A small-molecule ligand and the protein it binds are described below.
Small molecule (SMILES): COc1ccc(C2=NN(C3CCCCCC3)C(=O)[C@@H]3CC=CC[C@H]23)cc1C#CC(=O)NCc1ccco1

Sequence of chain 1.A:
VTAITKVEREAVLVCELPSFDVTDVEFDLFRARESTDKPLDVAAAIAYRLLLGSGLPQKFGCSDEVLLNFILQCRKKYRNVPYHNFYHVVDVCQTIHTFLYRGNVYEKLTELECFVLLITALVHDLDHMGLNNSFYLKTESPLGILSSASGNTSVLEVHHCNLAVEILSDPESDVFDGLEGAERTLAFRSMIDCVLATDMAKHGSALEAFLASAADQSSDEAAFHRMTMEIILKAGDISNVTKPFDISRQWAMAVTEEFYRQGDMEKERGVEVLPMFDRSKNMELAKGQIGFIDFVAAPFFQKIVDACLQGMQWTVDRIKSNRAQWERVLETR

Binding-site contacts:
Ligand atom C29 contacts residue ILE265 of chain 1.A at 3.8 Å (hydrophobic).
Ligand atom C6 contacts residue PHE286 of chain 1.A at 4.0 Å (hydrophobic).
Ligand atom C19 contacts residue MET303 of chain 1.A at 4.0 Å (hydrophobic).
Ligand atom C12 contacts residue GLY315 of chain 1.A at 4.1 Å.
Ligand atom C27 contacts residue MET227 of chain 1.A at 3.8 Å (hydrophobic).
Ligand atom C10 contacts residue GLN316 of chain 1.A at 3.6 Å.
Ligand atom C5 contacts residue PHE319 of chain 1.A at 4.0 Å (hydrophobic).
Ligand atom C13 contacts residue PHE319 of chain 1.A at 4.1 Å (hydrophobic).
Ligand atom N1 contacts residue GLY315 of chain 1.A at 3.6 Å (h-bond).
Ligand atom C22 contacts residue MET227 of chain 1.A at 4.1 Å (hydrophobic).
Ligand atom C28 contacts residue MET227 of chain 1.A at 3.6 Å (hydrophobic).
Ligand atom C24 contacts residue MET227 of chain 1.A at 3.8 Å (hydrophobic).
Ligand atom O3 contacts residue MET303 of chain 1.A at 4.1 Å.
Ligand atom O4 contacts residue MET227 of chain 1.A at 3.4 Å.
Ligand atom C29 contacts residue MET227 of chain 1.A at 3.9 Å (hydrophobic).
Ligand atom C1 contacts residue GLN316 of chain 1.A at 3.6 Å.
Ligand atom O2 contacts residue GLN316 of chain 1.A at 3.0 Å (h-bond).
Ligand atom C28 contacts residue ASP264 of chain 1.A at 3.6 Å.
Ligand atom C14 contacts residue PHE319 of chain 1.A at 3.9 Å (hydrophobic).
Ligand atom C27 contacts residue ASP264 of chain 1.A at 3.7 Å.
Ligand atom O3 contacts residue PHE319 of chain 1.A at 3.8 Å.
Ligand atom C1 contacts residue ASN267 of chain 1.A at 3.8 Å.
Ligand atom C9 contacts residue GLN316 of chain 1.A at 3.4 Å.
Ligand atom C11 contacts residue MET303 of chain 1.A at 3.8 Å (hydrophobic).
Ligand atom N2 contacts residue PHE286 of chain 1.A at 4.0 Å.
Ligand atom C8 contacts residue PHE319 of chain 1.A at 4.1 Å (hydrophobic).
Ligand atom C8 contacts residue GLN316 of chain 1.A at 3.6 Å.
Ligand atom C10 contacts residue GLY315 of chain 1.A at 3.7 Å.
Ligand atom C13 contacts residue MET303 of chain 1.A at 4.0 Å (hydrophobic).
Ligand atom C6 contacts residue PHE319 of chain 1.A at 4.0 Å (hydrophobic).
Ligand atom C7 contacts residue PHE319 of chain 1.A at 4.1 Å (hydrophobic).
Ligand atom C15 contacts residue GLY318 of chain 1.A at 3.6 Å.
Ligand atom C1 contacts residue VAL282 of chain 1.A at 3.6 Å (hydrophobic).
Ligand atom O2 contacts residue GLY315 of chain 1.A at 3.4 Å.
Ligand atom O3 contacts residue GLY315 of chain 1.A at 3.3 Å (h-bond).
Ligand atom C12 contacts residue MET303 of chain 1.A at 3.8 Å (hydrophobic).
Ligand atom C1 contacts residue ALA279 of chain 1.A at 3.8 Å (hydrophobic).
Ligand atom O1 contacts residue GLN316 of chain 1.A at 3.0 Å (h-bond).
Ligand atom C15 contacts residue GLY315 of chain 1.A at 3.9 Å.
Ligand atom C15 contacts residue PHE319 of chain 1.A at 3.4 Å (hydrophobic).